A protein and the small-molecule ligand that binds it are described below.
Small molecule (SMILES): Cc1cc(Nc2ccc(C)c(Cl)c2)[n+]2nc(Cc3ccccc3)[nH]c2n1

Sequence of chain 6.A:
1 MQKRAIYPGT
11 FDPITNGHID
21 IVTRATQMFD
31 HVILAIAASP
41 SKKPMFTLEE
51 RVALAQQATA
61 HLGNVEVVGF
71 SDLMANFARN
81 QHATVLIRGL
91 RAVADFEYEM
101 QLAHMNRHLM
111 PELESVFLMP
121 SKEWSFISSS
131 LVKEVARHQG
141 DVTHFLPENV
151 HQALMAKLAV

Sequence of chain 2.A:
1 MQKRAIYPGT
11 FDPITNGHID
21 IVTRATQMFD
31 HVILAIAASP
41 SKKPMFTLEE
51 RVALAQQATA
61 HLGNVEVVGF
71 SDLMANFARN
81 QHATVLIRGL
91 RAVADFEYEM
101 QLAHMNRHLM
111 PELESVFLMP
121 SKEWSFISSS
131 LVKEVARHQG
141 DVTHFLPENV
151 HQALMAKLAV

Binding-site contacts:
Ligand atom C16 contacts residue ALA37 of chain 2.A at 3.9 Å (hydrophobic).
Ligand atom C10 contacts residue VAL135 of chain 6.A at 3.8 Å (hydrophobic).
Ligand atom C2 contacts residue LEU131 of chain 6.A at 3.9 Å (hydrophobic).
Ligand atom C3 contacts residue GLU134 of chain 6.A at 3.7 Å.
Ligand atom C4 contacts residue TYR98 of chain 2.A at 3.9 Å (hydrophobic).
Ligand atom C18 contacts residue MET74 of chain 2.A at 3.8 Å (hydrophobic).
Ligand atom C10 contacts residue LEU102 of chain 2.A at 3.6 Å (hydrophobic).
Ligand atom C contacts residue LEU131 of chain 6.A at 3.9 Å (hydrophobic).
Ligand atom N1 contacts residue LEU73 of chain 2.A at 3.3 Å.
Ligand atom C9 contacts residue LEU73 of chain 2.A at 3.9 Å (hydrophobic).
Ligand atom C8 contacts residue LEU131 of chain 6.A at 4.0 Å (hydrophobic).
Ligand atom C6 contacts residue LEU131 of chain 6.A at 3.5 Å (hydrophobic).
Ligand atom C17 contacts residue GLY9 of chain 2.A at 3.7 Å.
Ligand atom C1 contacts residue LEU131 of chain 6.A at 3.6 Å (hydrophobic).
Ligand atom C14 contacts residue ALA37 of chain 2.A at 3.9 Å (hydrophobic).
Ligand atom N1 contacts residue MET74 of chain 2.A at 3.9 Å.
Ligand atom C5 contacts residue LEU131 of chain 6.A at 3.8 Å (hydrophobic).
Ligand atom C1 contacts residue TYR98 of chain 2.A at 3.9 Å (hydrophobic).
Ligand atom CL contacts residue LEU131 of chain 6.A at 3.9 Å.
Ligand atom C contacts residue GLN101 of chain 2.A at 3.8 Å.
Ligand atom C15 contacts residue ALA37 of chain 2.A at 3.9 Å (hydrophobic).
Ligand atom C16 contacts residue THR10 of chain 2.A at 3.5 Å.
Ligand atom N2 contacts residue MET74 of chain 2.A at 3.1 Å (h-bond).
Ligand atom N2 contacts residue LEU73 of chain 2.A at 3.7 Å.
Ligand atom C5 contacts residue TYR98 of chain 2.A at 3.3 Å (hydrophobic).
Ligand atom C17 contacts residue THR10 of chain 2.A at 3.7 Å.
Ligand atom CL contacts residue TYR98 of chain 2.A at 3.4 Å.
Ligand atom C10 contacts residue ASN106 of chain 2.A at 3.5 Å.
Ligand atom C9 contacts residue LEU102 of chain 2.A at 3.5 Å (hydrophobic).
Ligand atom C11 contacts residue LEU73 of chain 2.A at 3.5 Å (hydrophobic).
Ligand atom C8 contacts residue LEU102 of chain 2.A at 3.7 Å (hydrophobic).
Ligand atom C10 contacts residue LEU109 of chain 2.A at 4.0 Å (hydrophobic).
Ligand atom C19 contacts residue MET74 of chain 2.A at 3.6 Å (hydrophobic).
Ligand atom C10 contacts residue MET105 of chain 2.A at 3.5 Å (hydrophobic).
Ligand atom CL contacts residue GLN101 of chain 2.A at 3.8 Å.
Ligand atom C19 contacts residue PHE70 of chain 2.A at 3.5 Å (hydrophobic).
Ligand atom C18 contacts residue GLY9 of chain 2.A at 3.7 Å.
Ligand atom CL contacts residue LEU102 of chain 2.A at 4.0 Å.
Ligand atom C6 contacts residue TYR98 of chain 2.A at 3.4 Å (hydrophobic).
Ligand atom C19 contacts residue ALA37 of chain 2.A at 3.9 Å (hydrophobic).